Sequence of chain 2.C:
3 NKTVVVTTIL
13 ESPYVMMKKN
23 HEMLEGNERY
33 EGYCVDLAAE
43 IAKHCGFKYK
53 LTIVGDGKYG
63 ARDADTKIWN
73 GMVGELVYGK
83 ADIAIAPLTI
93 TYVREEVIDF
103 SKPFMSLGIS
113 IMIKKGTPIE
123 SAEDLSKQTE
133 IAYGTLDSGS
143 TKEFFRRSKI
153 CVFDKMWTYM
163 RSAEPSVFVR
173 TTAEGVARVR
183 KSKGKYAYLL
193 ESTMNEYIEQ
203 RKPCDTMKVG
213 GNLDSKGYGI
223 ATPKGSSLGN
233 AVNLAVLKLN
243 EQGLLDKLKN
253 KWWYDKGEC

Binding-site contacts:
Ligand atom O5 contacts residue GLU193 of chain 2.C at 3.0 Å.
Ligand atom O1 contacts residue TYR61 of chain 2.C at 3.7 Å.
Ligand atom O6 contacts residue PRO89 of chain 2.C at 3.9 Å.
Ligand atom C2 contacts residue ARG96 of chain 2.C at 3.8 Å.
Ligand atom C4 contacts residue PRO89 of chain 2.C at 3.5 Å (hydrophobic).
Ligand atom O6 contacts residue THR195 of chain 2.C at 3.5 Å (h-bond).
Ligand atom C1 contacts residue TYR61 of chain 2.C at 3.5 Å (hydrophobic).
Ligand atom C7 contacts residue GLU193 of chain 2.C at 3.4 Å.
Ligand atom C8 contacts residue TYR61 of chain 2.C at 3.5 Å (hydrophobic).
Ligand atom C4 contacts residue TYR61 of chain 2.C at 3.4 Å (hydrophobic).
Ligand atom C5 contacts residue GLU193 of chain 2.C at 3.6 Å.
Ligand atom C8 contacts residue TYR220 of chain 2.C at 3.5 Å (hydrophobic).
Ligand atom O2 contacts residue PRO89 of chain 2.C at 3.8 Å.
Ligand atom O6 contacts residue TYR16 of chain 2.C at 3.0 Å (h-bond).
Ligand atom N4 contacts residue TYR220 of chain 2.C at 3.4 Å (h-bond).
Ligand atom O5 contacts residue MET196 of chain 2.C at 3.1 Å.
Ligand atom C2 contacts residue TYR61 of chain 2.C at 3.4 Å (hydrophobic).
Ligand atom N1 contacts residue TYR61 of chain 2.C at 3.6 Å.
Ligand atom O2 contacts residue TYR61 of chain 2.C at 3.6 Å.
Ligand atom N2 contacts residue PRO89 of chain 2.C at 2.7 Å (h-bond).
Ligand atom C2 contacts residue THR91 of chain 2.C at 3.5 Å.
Ligand atom O3 contacts residue THR174 of chain 2.C at 2.6 Å (h-bond).
Ligand atom C1 contacts residue ARG96 of chain 2.C at 3.9 Å.
Ligand atom C3 contacts residue TYR61 of chain 2.C at 3.5 Å (hydrophobic).
Ligand atom O2 contacts residue ARG96 of chain 2.C at 2.6 Å (salt-bridge).
Ligand atom N2 contacts residue TYR61 of chain 2.C at 3.3 Å.
Ligand atom N2 contacts residue THR91 of chain 2.C at 3.4 Å (h-bond).
Ligand atom O4 contacts residue MET196 of chain 2.C at 3.0 Å.
Ligand atom N3 contacts residue GLU193 of chain 2.C at 3.4 Å.
Ligand atom O2 contacts residue THR91 of chain 2.C at 2.8 Å (h-bond).
Ligand atom O2 contacts residue LEU90 of chain 2.C at 3.3 Å.
Ligand atom C6 contacts residue TYR220 of chain 2.C at 3.2 Å (hydrophobic).
Ligand atom N3 contacts residue THR174 of chain 2.C at 3.9 Å.
Ligand atom O1 contacts residue ARG96 of chain 2.C at 2.8 Å (salt-bridge).
Ligand atom C2 contacts residue PRO89 of chain 2.C at 3.6 Å (hydrophobic).
Ligand atom C6 contacts residue TYR61 of chain 2.C at 3.3 Å (hydrophobic).
Ligand atom C6 contacts residue PRO89 of chain 2.C at 3.4 Å (hydrophobic).
Ligand atom C5 contacts residue TYR61 of chain 2.C at 3.9 Å (hydrophobic).
Ligand atom O6 contacts residue TYR220 of chain 2.C at 2.7 Å (h-bond).
Ligand atom C8 contacts residue GLU193 of chain 2.C at 3.8 Å.

The protein below binds the small molecule below.
Small molecule (SMILES): O=C1N=c2cc([N+](=O)[O-])c([N+](=O)[O-])cc2=NC1=O